Sequence of chain 1.B:
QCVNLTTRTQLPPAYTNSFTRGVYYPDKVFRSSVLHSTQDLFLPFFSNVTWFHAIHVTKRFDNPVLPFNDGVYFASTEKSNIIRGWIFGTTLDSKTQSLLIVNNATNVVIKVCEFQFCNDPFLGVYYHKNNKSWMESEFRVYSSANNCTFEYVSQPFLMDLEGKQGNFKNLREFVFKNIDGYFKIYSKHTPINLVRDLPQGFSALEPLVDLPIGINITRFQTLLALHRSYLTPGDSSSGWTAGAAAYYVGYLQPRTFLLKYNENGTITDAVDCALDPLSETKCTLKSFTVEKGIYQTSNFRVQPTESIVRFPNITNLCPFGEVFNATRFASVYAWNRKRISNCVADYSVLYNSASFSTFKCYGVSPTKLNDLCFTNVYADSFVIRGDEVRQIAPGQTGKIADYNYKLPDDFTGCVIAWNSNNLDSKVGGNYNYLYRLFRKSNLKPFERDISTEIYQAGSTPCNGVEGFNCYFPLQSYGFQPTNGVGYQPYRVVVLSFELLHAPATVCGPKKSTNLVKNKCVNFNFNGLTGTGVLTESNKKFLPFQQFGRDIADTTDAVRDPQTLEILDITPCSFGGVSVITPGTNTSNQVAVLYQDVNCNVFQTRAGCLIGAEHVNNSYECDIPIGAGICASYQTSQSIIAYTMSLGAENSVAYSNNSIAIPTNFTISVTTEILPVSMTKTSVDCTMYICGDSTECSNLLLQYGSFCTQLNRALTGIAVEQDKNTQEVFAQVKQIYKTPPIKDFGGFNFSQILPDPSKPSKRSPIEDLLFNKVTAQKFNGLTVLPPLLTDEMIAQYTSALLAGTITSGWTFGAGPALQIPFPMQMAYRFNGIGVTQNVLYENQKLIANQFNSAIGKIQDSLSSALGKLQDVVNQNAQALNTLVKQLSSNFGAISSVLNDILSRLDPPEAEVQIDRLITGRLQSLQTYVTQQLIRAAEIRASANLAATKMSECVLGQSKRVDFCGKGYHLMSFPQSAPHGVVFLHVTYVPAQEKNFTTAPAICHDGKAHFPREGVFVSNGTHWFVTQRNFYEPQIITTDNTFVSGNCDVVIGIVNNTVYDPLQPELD

A protein and the small-molecule ligand that binds it are described below.
Small molecule (SMILES): CC(=O)N[C@@H]1[C@@H](O)[C@H](O)[C@@H](CO)O[C@H]1O

Binding-site contacts:
Ligand atom O5 contacts residue ASN1098 of chain 1.B at 2.4 Å (h-bond).
Ligand atom C7 contacts residue ASN1098 of chain 1.B at 3.9 Å.
Ligand atom C6 contacts residue THR1100 of chain 1.B at 3.6 Å.
Ligand atom C4 contacts residue HIS1101 of chain 1.B at 4.3 Å.
Ligand atom O5 contacts residue THR1100 of chain 1.B at 4.2 Å.
Ligand atom C5 contacts residue ASN1098 of chain 1.B at 3.7 Å.
Ligand atom O7 contacts residue PHE1103 of chain 1.B at 3.2 Å.
Ligand atom O7 contacts residue ASN1098 of chain 1.B at 4.4 Å.
Ligand atom C1 contacts residue ASN1098 of chain 1.B at 1.4 Å.
Ligand atom C4 contacts residue ASN1098 of chain 1.B at 4.3 Å.
Ligand atom C8 contacts residue TYR1110 of chain 1.B at 3.5 Å (hydrophobic).
Ligand atom C3 contacts residue ASN1098 of chain 1.B at 3.8 Å.
Ligand atom C2 contacts residue ASN1098 of chain 1.B at 2.5 Å.
Ligand atom C4 contacts residue THR1100 of chain 1.B at 4.3 Å.
Ligand atom O6 contacts residue THR1100 of chain 1.B at 3.9 Å.
Ligand atom N2 contacts residue ASN1098 of chain 1.B at 2.9 Å (h-bond).
Ligand atom C7 contacts residue TYR1110 of chain 1.B at 4.4 Å (hydrophobic).
Ligand atom C5 contacts residue THR1100 of chain 1.B at 4.2 Å.
Ligand atom O3 contacts residue HIS1101 of chain 1.B at 4.3 Å.
Ligand atom C7 contacts residue PHE1103 of chain 1.B at 4.2 Å (hydrophobic).